Sequence of chain 1.B:
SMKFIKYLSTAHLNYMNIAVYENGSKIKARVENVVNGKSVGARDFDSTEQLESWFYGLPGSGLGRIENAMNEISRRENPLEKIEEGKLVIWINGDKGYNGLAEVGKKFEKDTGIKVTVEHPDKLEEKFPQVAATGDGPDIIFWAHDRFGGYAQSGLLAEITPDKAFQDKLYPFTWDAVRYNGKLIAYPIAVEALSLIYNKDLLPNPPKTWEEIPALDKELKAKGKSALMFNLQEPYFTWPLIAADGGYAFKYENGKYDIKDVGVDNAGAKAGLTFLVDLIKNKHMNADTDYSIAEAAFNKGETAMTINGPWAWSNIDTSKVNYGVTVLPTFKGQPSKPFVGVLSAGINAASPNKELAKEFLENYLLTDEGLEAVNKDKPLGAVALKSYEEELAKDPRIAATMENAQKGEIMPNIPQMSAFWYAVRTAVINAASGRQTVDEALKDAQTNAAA

A small-molecule ligand and the protein it binds are described below.
Small molecule (SMILES): OC[C@H]1O[C@H](O[C@H]2[C@H](O)[C@@H](O)[C@@H](O[C@H]3[C@H](O)[C@@H](O)[C@@H](O[C@H]4[C@H](O)[C@@H](O)[C@@H](O)O[C@@H]4CO)O[C@@H]3CO)O[C@@H]2CO)[C@H](O)[C@@H](O)[C@@H]1O

Binding-site contacts:
Ligand atom C1 contacts residue TRP422 of chain 1.B at 3.5 Å (hydrophobic).
Ligand atom C2 contacts residue GLU193 of chain 1.B at 3.4 Å.
Ligand atom O3 contacts residue ALA145 of chain 1.B at 3.5 Å.
Ligand atom O1 contacts residue ASN94 of chain 1.B at 3.6 Å.
Ligand atom C1 contacts residue TYR237 of chain 1.B at 3.5 Å (hydrophobic).
Ligand atom O2 contacts residue GLU126 of chain 1.B at 2.7 Å (salt-bridge).
Ligand atom O3 contacts residue TYR423 of chain 1.B at 3.5 Å (h-bond).
Ligand atom C1 contacts residue ASP96 of chain 1.B at 3.3 Å.
Ligand atom C6 contacts residue GLU235 of chain 1.B at 3.4 Å.
Ligand atom O3 contacts residue GLU126 of chain 1.B at 2.5 Å (salt-bridge).
Ligand atom O2 contacts residue ARG148 of chain 1.B at 2.8 Å (salt-bridge).
Ligand atom C1 contacts residue GLU126 of chain 1.B at 3.6 Å.
Ligand atom C6 contacts residue ARG426 of chain 1.B at 3.6 Å.
Ligand atom O5 contacts residue TRP422 of chain 1.B at 3.1 Å.
Ligand atom O2 contacts residue ALA145 of chain 1.B at 3.3 Å.
Ligand atom C3 contacts residue TRP144 of chain 1.B at 3.6 Å (hydrophobic).
Ligand atom C2 contacts residue TRP312 of chain 1.B at 3.6 Å (hydrophobic).
Ligand atom O3 contacts residue TRP144 of chain 1.B at 3.1 Å (h-bond).
Ligand atom O1 contacts residue LYS97 of chain 1.B at 3.0 Å (salt-bridge).
Ligand atom O1 contacts residue ASP96 of chain 1.B at 2.6 Å (salt-bridge).
Ligand atom O5 contacts residue TYR237 of chain 1.B at 3.2 Å.
Ligand atom O2 contacts residue LYS97 of chain 1.B at 2.8 Å (salt-bridge).
Ligand atom O3 contacts residue ARG148 of chain 1.B at 2.9 Å (salt-bridge).
Ligand atom C6 contacts residue TYR237 of chain 1.B at 3.5 Å (hydrophobic).
Ligand atom O5 contacts residue GLU127 of chain 1.B at 3.4 Å (salt-bridge).
Ligand atom C1 contacts residue GLU127 of chain 1.B at 3.5 Å.
Ligand atom O6 contacts residue PRO236 of chain 1.B at 3.2 Å.
Ligand atom O5 contacts residue TYR423 of chain 1.B at 3.4 Å.
Ligand atom O2 contacts residue ASP147 of chain 1.B at 2.8 Å (salt-bridge).
Ligand atom C6 contacts residue TRP422 of chain 1.B at 3.5 Å (hydrophobic).
Ligand atom O6 contacts residue GLU235 of chain 1.B at 2.8 Å (salt-bridge).
Ligand atom O6 contacts residue TYR237 of chain 1.B at 2.9 Å (h-bond).
Ligand atom O3 contacts residue ASP147 of chain 1.B at 2.6 Å (salt-bridge).
Ligand atom O3 contacts residue MES1 of chain 1.N at 3.4 Å (h-bond).
Ligand atom C2 contacts residue ASP147 of chain 1.B at 3.4 Å.
Ligand atom C2 contacts residue GLU126 of chain 1.B at 3.5 Å.
Ligand atom C3 contacts residue GLU126 of chain 1.B at 3.2 Å.
Ligand atom O2 contacts residue GLU193 of chain 1.B at 2.5 Å (salt-bridge).
Ligand atom C3 contacts residue ASP147 of chain 1.B at 3.5 Å.
Ligand atom O6 contacts residue ARG426 of chain 1.B at 3.3 Å.